Sequence of chain 1.A:
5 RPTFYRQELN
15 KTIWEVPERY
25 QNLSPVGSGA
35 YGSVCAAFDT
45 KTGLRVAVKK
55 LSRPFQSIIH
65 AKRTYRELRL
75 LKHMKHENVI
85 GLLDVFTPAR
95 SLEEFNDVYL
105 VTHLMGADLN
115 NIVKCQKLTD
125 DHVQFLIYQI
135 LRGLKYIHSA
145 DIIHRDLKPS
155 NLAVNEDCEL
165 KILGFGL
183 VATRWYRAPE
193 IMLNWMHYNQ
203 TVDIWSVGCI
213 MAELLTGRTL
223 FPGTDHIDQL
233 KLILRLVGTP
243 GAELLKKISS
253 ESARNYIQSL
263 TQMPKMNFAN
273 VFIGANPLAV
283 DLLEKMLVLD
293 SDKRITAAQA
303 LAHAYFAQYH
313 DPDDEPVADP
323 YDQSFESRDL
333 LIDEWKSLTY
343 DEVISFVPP

Binding-site contacts:
Ligand atom C6 contacts residue ILE84 of chain 1.A at 3.9 Å (hydrophobic).
Ligand atom C7 contacts residue ILE84 of chain 1.A at 3.6 Å (hydrophobic).
Ligand atom N12 contacts residue LEU74 of chain 1.A at 3.5 Å.
Ligand atom N9 contacts residue PHE169 of chain 1.A at 3.8 Å.
Ligand atom C13 contacts residue GLY168 of chain 1.A at 3.7 Å.
Ligand atom C3 contacts residue ILE84 of chain 1.A at 3.7 Å (hydrophobic).
Ligand atom C15 contacts residue PHE169 of chain 1.A at 3.6 Å (hydrophobic).
Ligand atom C6 contacts residue LYS53 of chain 1.A at 3.9 Å.
Ligand atom C4 contacts residue GLU71 of chain 1.A at 3.4 Å.
Ligand atom C14 contacts residue ILE84 of chain 1.A at 3.8 Å (hydrophobic).
Ligand atom N12 contacts residue GLY168 of chain 1.A at 3.7 Å.
Ligand atom N2 contacts residue PHE169 of chain 1.A at 3.6 Å.
Ligand atom O1 contacts residue PHE169 of chain 1.A at 3.1 Å (h-bond).
Ligand atom N9 contacts residue GLU71 of chain 1.A at 3.0 Å (salt-bridge).
Ligand atom C10 contacts residue GLY168 of chain 1.A at 3.6 Å.
Ligand atom O1 contacts residue GLY168 of chain 1.A at 2.9 Å (h-bond).
Ligand atom C17 contacts residue MET78 of chain 1.A at 3.7 Å (hydrophobic).
Ligand atom C14 contacts residue GLY168 of chain 1.A at 3.4 Å.
Ligand atom C18 contacts residue GLY168 of chain 1.A at 3.7 Å.
Ligand atom C1 contacts residue PHE169 of chain 1.A at 3.7 Å (hydrophobic).
Ligand atom C1 contacts residue GLU71 of chain 1.A at 3.7 Å.
Ligand atom C4 contacts residue LEU104 of chain 1.A at 3.9 Å (hydrophobic).
Ligand atom C1 contacts residue GLY168 of chain 1.A at 3.8 Å.
Ligand atom C3 contacts residue GLU71 of chain 1.A at 3.5 Å.
Ligand atom O1 contacts residue ILE84 of chain 1.A at 3.9 Å.
Ligand atom C4 contacts residue LEU75 of chain 1.A at 3.9 Å (hydrophobic).
Ligand atom N11 contacts residue GLU71 of chain 1.A at 3.8 Å.
Ligand atom CL6 contacts residue THR106 of chain 1.A at 3.6 Å.
Ligand atom C18 contacts residue LEU167 of chain 1.A at 3.8 Å (hydrophobic).
Ligand atom C18 contacts residue HIS148 of chain 1.A at 3.7 Å.
Ligand atom C8 contacts residue PHE169 of chain 1.A at 3.5 Å (hydrophobic).
Ligand atom N11 contacts residue GLY168 of chain 1.A at 3.6 Å.
Ligand atom C8 contacts residue ILE84 of chain 1.A at 3.6 Å (hydrophobic).
Ligand atom C15 contacts residue GLU71 of chain 1.A at 3.6 Å.
Ligand atom C10 contacts residue GLU71 of chain 1.A at 3.7 Å.
Ligand atom C5 contacts residue LYS53 of chain 1.A at 3.6 Å.
Ligand atom O1 contacts residue LEU167 of chain 1.A at 3.9 Å.
Ligand atom C7 contacts residue PHE169 of chain 1.A at 3.8 Å (hydrophobic).
Ligand atom N11 contacts residue LEU74 of chain 1.A at 3.8 Å.
Ligand atom N2 contacts residue GLU71 of chain 1.A at 2.8 Å (salt-bridge).

This protein binds this small molecule.
Small molecule (SMILES): Cn1nc(C(C)(C)C)cc1NC(=O)Nc1ccc(Cl)cc1